A protein and the small-molecule ligand that binds it are described below.
Small molecule (SMILES): Nc1nc2c(ncn2[C@@H]2O[C@H](CO[P](=O)(O)O[P](=O)(O)CP(=O)(O)O)[C@@H](O)[C@H]2O)c(=O)[nH]1

Sequence of chain 1.DB:
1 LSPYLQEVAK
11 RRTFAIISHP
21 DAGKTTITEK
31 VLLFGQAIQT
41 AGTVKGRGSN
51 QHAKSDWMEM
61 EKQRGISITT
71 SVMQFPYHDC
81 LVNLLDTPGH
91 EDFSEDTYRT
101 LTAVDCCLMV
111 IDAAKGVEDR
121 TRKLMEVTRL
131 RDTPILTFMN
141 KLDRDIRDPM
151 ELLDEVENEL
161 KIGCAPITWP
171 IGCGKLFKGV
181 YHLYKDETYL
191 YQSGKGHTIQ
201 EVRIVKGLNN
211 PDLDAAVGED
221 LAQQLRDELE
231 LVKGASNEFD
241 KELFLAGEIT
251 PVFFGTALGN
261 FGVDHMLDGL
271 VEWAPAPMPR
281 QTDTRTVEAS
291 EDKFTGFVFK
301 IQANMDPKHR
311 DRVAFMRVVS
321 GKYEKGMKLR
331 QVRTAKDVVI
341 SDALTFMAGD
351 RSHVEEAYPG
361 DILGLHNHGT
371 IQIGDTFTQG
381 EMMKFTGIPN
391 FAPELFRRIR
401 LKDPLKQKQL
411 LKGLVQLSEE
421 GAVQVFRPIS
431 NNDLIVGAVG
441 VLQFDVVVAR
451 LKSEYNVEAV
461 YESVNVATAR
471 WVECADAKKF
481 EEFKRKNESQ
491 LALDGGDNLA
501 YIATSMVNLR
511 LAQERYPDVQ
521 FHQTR

Binding-site contacts:
Ligand atom N1 contacts residue THR256 of chain 1.DB at 3.3 Å (h-bond).
Ligand atom C6 contacts residue LEU258 of chain 1.DB at 3.8 Å (hydrophobic).
Ligand atom O3A contacts residue GLY23 of chain 1.DB at 3.1 Å (h-bond).
Ligand atom O2G contacts residue GLY89 of chain 1.DB at 3.9 Å.
Ligand atom N1 contacts residue LEU258 of chain 1.DB at 3.6 Å.
Ligand atom N1 contacts residue ASP143 of chain 1.DB at 3.0 Å (salt-bridge).
Ligand atom N2 contacts residue LEU258 of chain 1.DB at 3.6 Å.
Ligand atom O2G contacts residue HIS19 of chain 1.DB at 2.9 Å (h-bond).
Ligand atom O1B contacts residue THR25 of chain 1.DB at 3.0 Å (h-bond).
Ligand atom O2B contacts residue GLY23 of chain 1.DB at 2.7 Å (h-bond).
Ligand atom O2A contacts residue THR26 of chain 1.DB at 3.3 Å (h-bond).
Ligand atom C6 contacts residue ALA257 of chain 1.DB at 3.8 Å (hydrophobic).
Ligand atom PB contacts residue GLY23 of chain 1.DB at 3.5 Å.
Ligand atom O1G contacts residue GLY89 of chain 1.DB at 3.7 Å.
Ligand atom PB contacts residue LYS24 of chain 1.DB at 3.4 Å.
Ligand atom O2B contacts residue ALA22 of chain 1.DB at 3.5 Å (h-bond).
Ligand atom O3G contacts residue GLY89 of chain 1.DB at 3.0 Å (h-bond).
Ligand atom N7 contacts residue ASN140 of chain 1.DB at 3.3 Å (h-bond).
Ligand atom O2A contacts residue THR25 of chain 1.DB at 3.5 Å (h-bond).
Ligand atom O2B contacts residue LYS24 of chain 1.DB at 2.6 Å (salt-bridge).
Ligand atom C2 contacts residue ASP143 of chain 1.DB at 2.5 Å.
Ligand atom N3 contacts residue ASP143 of chain 1.DB at 3.5 Å (salt-bridge).
Ligand atom O1A contacts residue THR25 of chain 1.DB at 3.7 Å.
Ligand atom O6 contacts residue THR256 of chain 1.DB at 2.4 Å (h-bond).
Ligand atom C6 contacts residue LYS141 of chain 1.DB at 3.8 Å.
Ligand atom O6 contacts residue LEU258 of chain 1.DB at 3.3 Å (h-bond).
Ligand atom O1G contacts residue LYS24 of chain 1.DB at 3.3 Å.
Ligand atom O4' contacts residue LYS141 of chain 1.DB at 3.3 Å.
Ligand atom O2G contacts residue PRO20 of chain 1.DB at 3.7 Å.
Ligand atom O3G contacts residue HIS90 of chain 1.DB at 3.7 Å.
Ligand atom C6 contacts residue THR256 of chain 1.DB at 3.2 Å.
Ligand atom O6 contacts residue ASN140 of chain 1.DB at 3.1 Å (h-bond).
Ligand atom O6 contacts residue ALA257 of chain 1.DB at 2.6 Å (h-bond).
Ligand atom C6 contacts residue ASN140 of chain 1.DB at 3.8 Å.
Ligand atom O1B contacts residue LYS24 of chain 1.DB at 3.3 Å (salt-bridge).
Ligand atom C5 contacts residue LYS141 of chain 1.DB at 3.8 Å.
Ligand atom O2G contacts residue SER18 of chain 1.DB at 3.6 Å.
Ligand atom N2 contacts residue ASP143 of chain 1.DB at 1.3 Å (salt-bridge).
Ligand atom O6 contacts residue LYS141 of chain 1.DB at 3.7 Å.
Ligand atom O2A contacts residue GLY23 of chain 1.DB at 3.3 Å.